Sequence of chain 1.A:
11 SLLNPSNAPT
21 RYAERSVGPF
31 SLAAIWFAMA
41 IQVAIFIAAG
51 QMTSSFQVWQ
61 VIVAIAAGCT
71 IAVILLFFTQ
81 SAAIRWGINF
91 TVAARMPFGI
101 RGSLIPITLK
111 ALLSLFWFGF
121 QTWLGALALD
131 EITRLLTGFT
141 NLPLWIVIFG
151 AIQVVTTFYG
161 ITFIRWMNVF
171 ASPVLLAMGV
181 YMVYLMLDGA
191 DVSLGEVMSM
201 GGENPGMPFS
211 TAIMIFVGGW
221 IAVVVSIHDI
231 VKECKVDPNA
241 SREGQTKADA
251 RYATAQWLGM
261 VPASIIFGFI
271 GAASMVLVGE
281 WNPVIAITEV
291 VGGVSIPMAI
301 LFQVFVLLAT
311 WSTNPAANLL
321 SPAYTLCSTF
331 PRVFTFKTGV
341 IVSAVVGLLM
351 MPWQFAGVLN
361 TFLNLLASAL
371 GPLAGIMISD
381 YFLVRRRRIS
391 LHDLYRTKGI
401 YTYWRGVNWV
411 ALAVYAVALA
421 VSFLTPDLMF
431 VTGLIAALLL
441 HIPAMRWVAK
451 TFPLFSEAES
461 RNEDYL

The protein below binds the small molecule below.
Small molecule (SMILES): O=C1NC(=O)[C@H](Cc2ccc3ccccc3c2)N1

Binding-site contacts:
Ligand atom N10 contacts residue TRP117 of chain 1.A at 3.2 Å (h-bond).
Ligand atom O2 contacts residue ALA222 of chain 1.A at 3.6 Å.
Ligand atom CZ contacts residue 5ND1 of chain 1.C at 0.4 Å.
Ligand atom N11 contacts residue TRP117 of chain 1.A at 3.4 Å.
Ligand atom CD1 contacts residue TRP117 of chain 1.A at 3.5 Å (hydrophobic).
Ligand atom C3 contacts residue 5ND1 of chain 1.C at 0.7 Å.
Ligand atom C6 contacts residue 5ND1 of chain 1.C at 0.8 Å.
Ligand atom C5 contacts residue ALA48 of chain 1.A at 3.6 Å (hydrophobic).
Ligand atom N11 contacts residue 5ND1 of chain 1.C at 0.4 Å (h-bond).
Ligand atom C4 contacts residue GLN42 of chain 1.A at 3.6 Å.
Ligand atom O3 contacts residue GLN121 of chain 1.A at 3.2 Å (h-bond).
Ligand atom C1 contacts residue 5ND1 of chain 1.C at 1.0 Å.
Ligand atom N10 contacts residue GLY219 of chain 1.A at 2.9 Å (h-bond).
Ligand atom O3 contacts residue 5ND1 of chain 1.C at 0.8 Å (h-bond).
Ligand atom C contacts residue ASN318 of chain 1.A at 3.6 Å.
Ligand atom CG contacts residue 5ND1 of chain 1.C at 0.5 Å.
Ligand atom C2 contacts residue GLY219 of chain 1.A at 3.7 Å.
Ligand atom O3 contacts residue TRP117 of chain 1.A at 3.5 Å.
Ligand atom CD1 contacts residue 5ND1 of chain 1.C at 1.1 Å.
Ligand atom C6 contacts residue ALA48 of chain 1.A at 3.7 Å (hydrophobic).
Ligand atom CD2 contacts residue GLN42 of chain 1.A at 3.5 Å.
Ligand atom C5 contacts residue 5ND1 of chain 1.C at 0.4 Å.
Ligand atom CE2 contacts residue 5ND1 of chain 1.C at 0.5 Å.
Ligand atom CA contacts residue 5ND1 of chain 1.C at 0.8 Å.
Ligand atom CE1 contacts residue 5ND1 of chain 1.C at 1.0 Å.
Ligand atom C4 contacts residue 5ND1 of chain 1.C at 1.1 Å.
Ligand atom CD1 contacts residue ALA44 of chain 1.A at 3.5 Å (hydrophobic).
Ligand atom CE1 contacts residue ALA44 of chain 1.A at 3.6 Å (hydrophobic).
Ligand atom O2 contacts residue 5ND1 of chain 1.C at 0.7 Å (h-bond).
Ligand atom O2 contacts residue VAL223 of chain 1.A at 3.4 Å.
Ligand atom C contacts residue TRP117 of chain 1.A at 3.3 Å (hydrophobic).
Ligand atom C contacts residue 5ND1 of chain 1.C at 0.6 Å.
Ligand atom O3 contacts residue ASN318 of chain 1.A at 3.0 Å (h-bond).
Ligand atom N10 contacts residue 5ND1 of chain 1.C at 0.5 Å (h-bond).
Ligand atom N11 contacts residue ASN318 of chain 1.A at 2.7 Å (h-bond).
Ligand atom C3 contacts residue PHE216 of chain 1.A at 3.5 Å (hydrophobic).
Ligand atom C2 contacts residue TRP117 of chain 1.A at 3.3 Å (hydrophobic).
Ligand atom C2 contacts residue 5ND1 of chain 1.C at 0.3 Å.
Ligand atom CA contacts residue TRP117 of chain 1.A at 3.4 Å (hydrophobic).
Ligand atom CD2 contacts residue 5ND1 of chain 1.C at 0.6 Å.